Binding-site contacts:
Ligand atom C8 contacts residue TRP24 of chain 1.F at 3.8 Å (hydrophobic).
Ligand atom C4 contacts residue ASN46 of chain 1.E at 4.1 Å.
Ligand atom C3 contacts residue ASN46 of chain 1.E at 3.6 Å.
Ligand atom C6 contacts residue ALA47 of chain 1.E at 4.2 Å (hydrophobic).
Ligand atom O5 contacts residue THR319 of chain 1.E at 4.3 Å.
Ligand atom C8 contacts residue HIS26 of chain 1.E at 4.4 Å.
Ligand atom N2 contacts residue ASN46 of chain 1.E at 2.8 Å (h-bond).
Ligand atom O5 contacts residue ASN46 of chain 1.E at 2.3 Å (h-bond).
Ligand atom C5 contacts residue ASN46 of chain 1.E at 3.5 Å.
Ligand atom C8 contacts residue ASN46 of chain 1.E at 4.3 Å.
Ligand atom O5 contacts residue ALA47 of chain 1.E at 4.3 Å.
Ligand atom C1 contacts residue ASN46 of chain 1.E at 1.4 Å.
Ligand atom C7 contacts residue HIS26 of chain 1.E at 4.0 Å.
Ligand atom O7 contacts residue HIS26 of chain 1.E at 3.2 Å (h-bond).
Ligand atom C7 contacts residue ASN46 of chain 1.E at 3.5 Å.
Ligand atom C2 contacts residue ASN46 of chain 1.E at 2.4 Å.
Ligand atom O7 contacts residue ASN46 of chain 1.E at 3.9 Å.
Ligand atom C7 contacts residue TRP24 of chain 1.F at 4.3 Å (hydrophobic).

This protein binds this small molecule.
Small molecule (SMILES): CC(=O)N[C@@H]1[C@@H](O)[C@H](O)[C@@H](CO)O[C@H]1O

Sequence of chain 1.E:
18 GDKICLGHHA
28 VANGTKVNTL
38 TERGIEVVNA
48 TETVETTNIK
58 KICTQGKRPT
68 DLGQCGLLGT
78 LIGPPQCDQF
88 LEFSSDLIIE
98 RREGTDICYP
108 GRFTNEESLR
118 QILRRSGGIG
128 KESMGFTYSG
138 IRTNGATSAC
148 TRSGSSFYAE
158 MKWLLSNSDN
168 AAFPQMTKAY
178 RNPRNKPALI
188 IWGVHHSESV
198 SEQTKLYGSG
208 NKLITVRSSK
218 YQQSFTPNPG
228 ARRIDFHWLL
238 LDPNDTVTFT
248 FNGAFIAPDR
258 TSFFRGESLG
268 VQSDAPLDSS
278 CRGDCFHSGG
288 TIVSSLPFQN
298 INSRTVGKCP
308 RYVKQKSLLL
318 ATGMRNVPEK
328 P

Sequence of chain 1.F:
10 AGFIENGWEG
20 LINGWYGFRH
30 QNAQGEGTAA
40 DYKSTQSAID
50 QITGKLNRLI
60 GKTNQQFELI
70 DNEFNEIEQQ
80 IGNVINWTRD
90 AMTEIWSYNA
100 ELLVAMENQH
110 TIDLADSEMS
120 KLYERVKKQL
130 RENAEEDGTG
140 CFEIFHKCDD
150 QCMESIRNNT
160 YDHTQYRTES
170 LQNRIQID